Sequence of chain 1.F:
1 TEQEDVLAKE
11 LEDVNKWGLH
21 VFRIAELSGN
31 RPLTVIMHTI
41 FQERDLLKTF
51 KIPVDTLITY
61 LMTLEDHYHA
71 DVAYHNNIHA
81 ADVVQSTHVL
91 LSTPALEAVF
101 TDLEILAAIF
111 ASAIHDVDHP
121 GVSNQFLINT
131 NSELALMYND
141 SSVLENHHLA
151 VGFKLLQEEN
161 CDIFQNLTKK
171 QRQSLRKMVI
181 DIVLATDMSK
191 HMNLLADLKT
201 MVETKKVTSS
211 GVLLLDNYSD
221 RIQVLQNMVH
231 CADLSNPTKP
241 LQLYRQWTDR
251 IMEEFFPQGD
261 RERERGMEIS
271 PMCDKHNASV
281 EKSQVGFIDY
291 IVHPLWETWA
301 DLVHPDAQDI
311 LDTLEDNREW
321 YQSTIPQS

Binding-site contacts:
Ligand atom C12 contacts residue PHE287 of chain 1.F at 3.8 Å (hydrophobic).
Ligand atom C19 contacts residue GLN284 of chain 1.F at 3.5 Å.
Ligand atom C14 contacts residue TYR244 of chain 1.F at 3.7 Å (hydrophobic).
Ligand atom O1 contacts residue MET188 of chain 1.F at 3.4 Å.
Ligand atom C7 contacts residue MET188 of chain 1.F at 3.9 Å (hydrophobic).
Ligand atom C9 contacts residue PHE255 of chain 1.F at 4.2 Å (hydrophobic).
Ligand atom F17 contacts residue TYR74 of chain 1.F at 3.9 Å.
Ligand atom C14 contacts residue THR248 of chain 1.F at 3.6 Å.
Ligand atom C11 contacts residue GLN284 of chain 1.F at 4.2 Å.
Ligand atom C10 contacts residue GLN284 of chain 1.F at 4.0 Å.
Ligand atom F16 contacts residue TYR244 of chain 1.F at 3.5 Å.
Ligand atom O15 contacts residue PHE287 of chain 1.F at 4.0 Å.
Ligand atom F16 contacts residue PHE287 of chain 1.F at 4.2 Å.
Ligand atom O18 contacts residue GLN284 of chain 1.F at 3.0 Å (h-bond).
Ligand atom F16 contacts residue GLN284 of chain 1.F at 4.0 Å.
Ligand atom C19 contacts residue MET272 of chain 1.F at 3.4 Å (hydrophobic).
Ligand atom C11 contacts residue ILE251 of chain 1.F at 4.0 Å (hydrophobic).
Ligand atom C14 contacts residue ASN236 of chain 1.F at 4.2 Å.
Ligand atom O15 contacts residue GLN284 of chain 1.F at 3.2 Å (h-bond).
Ligand atom O18 contacts residue PHE287 of chain 1.F at 3.6 Å.
Ligand atom C9 contacts residue PHE287 of chain 1.F at 3.8 Å (hydrophobic).
Ligand atom F17 contacts residue THR248 of chain 1.F at 3.3 Å.
Ligand atom N4 contacts residue PHE255 of chain 1.F at 3.9 Å.
Ligand atom C12 contacts residue TYR74 of chain 1.F at 4.2 Å (hydrophobic).
Ligand atom C10 contacts residue PHE287 of chain 1.F at 3.6 Å (hydrophobic).
Ligand atom C11 contacts residue PHE287 of chain 1.F at 3.6 Å (hydrophobic).
Ligand atom C14 contacts residue GLN284 of chain 1.F at 3.5 Å.
Ligand atom C2 contacts residue MET188 of chain 1.F at 3.7 Å (hydrophobic).
Ligand atom C19 contacts residue SER283 of chain 1.F at 4.1 Å.
Ligand atom C19 contacts residue PHE287 of chain 1.F at 3.7 Å (hydrophobic).
Ligand atom C13 contacts residue ILE251 of chain 1.F at 4.1 Å (hydrophobic).
Ligand atom C12 contacts residue ILE251 of chain 1.F at 4.0 Å (hydrophobic).
Ligand atom F17 contacts residue ILE251 of chain 1.F at 3.6 Å.
Ligand atom C13 contacts residue PHE287 of chain 1.F at 3.9 Å (hydrophobic).
Ligand atom F17 contacts residue TRP247 of chain 1.F at 3.4 Å.
Ligand atom C8 contacts residue PHE287 of chain 1.F at 3.8 Å (hydrophobic).
Ligand atom F17 contacts residue ASN236 of chain 1.F at 3.6 Å.
Ligand atom O15 contacts residue ILE251 of chain 1.F at 3.8 Å.
Ligand atom F16 contacts residue ASN236 of chain 1.F at 3.1 Å.
Ligand atom F16 contacts residue PRO237 of chain 1.F at 3.6 Å.

A protein and the small-molecule ligand that binds it are described below.
Small molecule (SMILES): COc1cc(-c2ccc(=O)[nH]n2)ccc1OC(F)F